Binding-site contacts:
Ligand atom O7 contacts residue ASN169 of chain 1.F at 4.1 Å.
Ligand atom C8 contacts residue SER221 of chain 1.C at 4.0 Å.
Ligand atom C2 contacts residue ASN169 of chain 1.F at 2.4 Å.
Ligand atom C7 contacts residue ASN169 of chain 1.F at 3.7 Å.
Ligand atom O7 contacts residue ALA242 of chain 1.F at 4.5 Å.
Ligand atom N2 contacts residue ASN240 of chain 1.F at 3.0 Å (h-bond).
Ligand atom C1 contacts residue ASN169 of chain 1.F at 1.5 Å.
Ligand atom C4 contacts residue ASN240 of chain 1.F at 4.3 Å.
Ligand atom C8 contacts residue ALA242 of chain 1.F at 3.5 Å (hydrophobic).
Ligand atom C3 contacts residue ASN169 of chain 1.F at 3.8 Å.
Ligand atom O5 contacts residue ASN240 of chain 1.F at 4.3 Å.
Ligand atom C8 contacts residue ASP241 of chain 1.F at 3.9 Å.
Ligand atom C7 contacts residue ASN240 of chain 1.F at 3.7 Å.
Ligand atom C2 contacts residue ASN240 of chain 1.F at 4.0 Å.
Ligand atom N2 contacts residue ALA242 of chain 1.F at 4.5 Å.
Ligand atom N2 contacts residue ASN169 of chain 1.F at 2.9 Å (h-bond).
Ligand atom C8 contacts residue ASN240 of chain 1.F at 3.4 Å.
Ligand atom C5 contacts residue ASN169 of chain 1.F at 3.7 Å.
Ligand atom C7 contacts residue ALA242 of chain 1.F at 4.1 Å (hydrophobic).
Ligand atom C1 contacts residue ASN240 of chain 1.F at 3.8 Å.
Ligand atom O5 contacts residue ASN169 of chain 1.F at 2.4 Å (h-bond).
Ligand atom C4 contacts residue ASN169 of chain 1.F at 4.2 Å.
Ligand atom C5 contacts residue ASN240 of chain 1.F at 3.9 Å.
Ligand atom C3 contacts residue ASN240 of chain 1.F at 3.7 Å.

Sequence of chain 1.C:
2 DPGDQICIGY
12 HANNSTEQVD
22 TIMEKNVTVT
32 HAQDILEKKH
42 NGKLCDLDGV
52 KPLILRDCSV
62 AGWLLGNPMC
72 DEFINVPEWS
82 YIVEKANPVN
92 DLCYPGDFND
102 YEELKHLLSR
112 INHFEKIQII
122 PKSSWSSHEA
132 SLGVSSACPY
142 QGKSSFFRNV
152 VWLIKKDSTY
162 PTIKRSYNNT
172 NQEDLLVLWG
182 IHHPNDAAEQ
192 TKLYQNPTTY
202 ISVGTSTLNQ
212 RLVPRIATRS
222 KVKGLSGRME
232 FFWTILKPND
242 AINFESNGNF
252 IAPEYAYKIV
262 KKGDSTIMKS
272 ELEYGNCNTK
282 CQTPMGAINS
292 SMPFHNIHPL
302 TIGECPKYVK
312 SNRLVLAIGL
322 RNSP

This protein binds this small molecule.
Small molecule (SMILES): CC(=O)N[C@H]1[C@H](O[C@H]2[C@H](O)[C@@H](NC(C)=O)CO[C@@H]2CO)O[C@H](CO)[C@@H](O[C@@H]2O[C@H](CO)[C@@H](O)[C@H](O)[C@@H]2O)[C@@H]1O

Sequence of chain 1.F:
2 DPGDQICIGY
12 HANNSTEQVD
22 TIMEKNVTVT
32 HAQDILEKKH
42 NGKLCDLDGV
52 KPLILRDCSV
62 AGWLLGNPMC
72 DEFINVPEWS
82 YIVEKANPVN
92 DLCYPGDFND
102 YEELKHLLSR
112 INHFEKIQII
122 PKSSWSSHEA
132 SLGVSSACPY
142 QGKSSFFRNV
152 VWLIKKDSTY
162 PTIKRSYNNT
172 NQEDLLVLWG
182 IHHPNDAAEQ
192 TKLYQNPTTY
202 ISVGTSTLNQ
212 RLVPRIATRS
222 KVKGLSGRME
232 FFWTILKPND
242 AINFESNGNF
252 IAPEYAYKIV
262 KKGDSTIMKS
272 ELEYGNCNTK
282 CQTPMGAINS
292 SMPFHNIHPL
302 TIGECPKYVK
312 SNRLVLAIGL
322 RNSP